This protein binds this small molecule.
Small molecule (SMILES): OC[C@H]1O[C@H](O[C@H]2[C@H](O)[C@@H](O)[C@H](O)O[C@@H]2CO)[C@H](O)[C@@H](O)[C@@H]1O

Binding-site contacts:
Ligand atom O2 contacts residue TYR119 of chain 1.A at 3.5 Å.
Ligand atom C5 contacts residue ALA194 of chain 1.A at 3.4 Å (hydrophobic).
Ligand atom O4 contacts residue ASN196 of chain 1.A at 2.9 Å (h-bond).
Ligand atom C1 contacts residue MET212 of chain 1.A at 3.5 Å (hydrophobic).
Ligand atom O6 contacts residue ALA214 of chain 1.A at 3.5 Å.
Ligand atom O3 contacts residue MET212 of chain 1.A at 3.2 Å (h-bond).
Ligand atom O5 contacts residue ASN96 of chain 2.A at 3.0 Å (h-bond).
Ligand atom O5 contacts residue ALA214 of chain 1.A at 3.6 Å.
Ligand atom C1 contacts residue ASN96 of chain 2.A at 3.7 Å.
Ligand atom O1 contacts residue HIS81 of chain 2.A at 2.8 Å.
Ligand atom C2 contacts residue SER120 of chain 1.A at 3.6 Å.
Ligand atom C2 contacts residue GLY211 of chain 1.A at 3.8 Å.
Ligand atom C4 contacts residue GLU217 of chain 1.A at 3.3 Å.
Ligand atom O6 contacts residue PHE99 of chain 2.A at 3.8 Å.
Ligand atom C2 contacts residue MET212 of chain 1.A at 3.2 Å (hydrophobic).
Ligand atom O1 contacts residue SER120 of chain 1.A at 3.3 Å (h-bond).
Ligand atom O3 contacts residue PHE213 of chain 1.A at 3.5 Å.
Ligand atom O4 contacts residue GLU217 of chain 1.A at 2.6 Å (salt-bridge).
Ligand atom O5 contacts residue HIS81 of chain 2.A at 3.3 Å.
Ligand atom O6 contacts residue ASN96 of chain 2.A at 2.7 Å (h-bond).
Ligand atom C6 contacts residue GLU217 of chain 1.A at 3.6 Å.
Ligand atom O2 contacts residue SER120 of chain 1.A at 2.8 Å (h-bond).
Ligand atom O3 contacts residue ASN196 of chain 1.A at 2.7 Å (h-bond).
Ligand atom C6 contacts residue ASN96 of chain 2.A at 3.8 Å.
Ligand atom O2 contacts residue GLY211 of chain 1.A at 3.5 Å.
Ligand atom C3 contacts residue ASN196 of chain 1.A at 3.6 Å.
Ligand atom O4 contacts residue VAL195 of chain 1.A at 3.6 Å.
Ligand atom O6 contacts residue GLU217 of chain 1.A at 2.6 Å (salt-bridge).
Ligand atom C6 contacts residue GLU193 of chain 1.A at 3.5 Å.
Ligand atom C2 contacts residue HIS81 of chain 2.A at 3.6 Å.
Ligand atom O3 contacts residue GLY210 of chain 1.A at 3.7 Å.
Ligand atom O2 contacts residue MET212 of chain 1.A at 2.7 Å (h-bond).
Ligand atom C6 contacts residue ASN80 of chain 2.A at 3.8 Å.
Ligand atom C1 contacts residue HIS81 of chain 2.A at 3.3 Å.
Ligand atom O3 contacts residue GLY211 of chain 1.A at 2.8 Å (h-bond).
Ligand atom O6 contacts residue ASN80 of chain 2.A at 3.1 Å (h-bond).
Ligand atom O5 contacts residue ALA194 of chain 1.A at 3.8 Å.
Ligand atom O6 contacts residue VAL215 of chain 1.A at 2.8 Å (h-bond).
Ligand atom C6 contacts residue ALA194 of chain 1.A at 3.3 Å (hydrophobic).
Ligand atom O6 contacts residue ILE216 of chain 1.A at 3.1 Å (h-bond).

Sequence of chain 1.A:
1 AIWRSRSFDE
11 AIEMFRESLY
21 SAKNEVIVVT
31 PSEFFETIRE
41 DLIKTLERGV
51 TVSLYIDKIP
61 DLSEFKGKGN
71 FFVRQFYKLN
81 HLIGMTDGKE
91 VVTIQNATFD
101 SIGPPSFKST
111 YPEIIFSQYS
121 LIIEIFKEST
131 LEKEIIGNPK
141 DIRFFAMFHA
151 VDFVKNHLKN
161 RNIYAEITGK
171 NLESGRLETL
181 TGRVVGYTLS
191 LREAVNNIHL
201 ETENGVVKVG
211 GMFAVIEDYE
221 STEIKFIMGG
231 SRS

Sequence of chain 2.A:
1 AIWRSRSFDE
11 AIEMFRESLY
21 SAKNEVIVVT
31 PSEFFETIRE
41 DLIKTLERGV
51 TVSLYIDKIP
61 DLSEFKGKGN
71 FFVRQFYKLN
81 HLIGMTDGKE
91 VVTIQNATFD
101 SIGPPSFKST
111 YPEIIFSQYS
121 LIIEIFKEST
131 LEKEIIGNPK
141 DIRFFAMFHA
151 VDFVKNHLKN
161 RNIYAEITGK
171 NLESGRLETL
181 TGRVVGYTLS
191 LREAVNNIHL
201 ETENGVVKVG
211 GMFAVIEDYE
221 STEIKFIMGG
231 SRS